Binding-site contacts:
Ligand atom C8 contacts residue LYS469 of chain 1.A at 3.7 Å.
Ligand atom C5 contacts residue ASN485 of chain 1.A at 3.7 Å.
Ligand atom O7 contacts residue GLU482 of chain 1.A at 4.2 Å.
Ligand atom C8 contacts residue ARG465 of chain 1.A at 3.9 Å.
Ligand atom O7 contacts residue ARG465 of chain 1.A at 3.6 Å.
Ligand atom O7 contacts residue ASN485 of chain 1.A at 3.4 Å (h-bond).
Ligand atom N2 contacts residue GLU482 of chain 1.A at 4.5 Å.
Ligand atom O7 contacts residue SER466 of chain 1.A at 4.2 Å.
Ligand atom C3 contacts residue ASN485 of chain 1.A at 3.8 Å.
Ligand atom O3 contacts residue ARG465 of chain 1.A at 3.5 Å.
Ligand atom N2 contacts residue ARG465 of chain 1.A at 4.4 Å.
Ligand atom C7 contacts residue ARG465 of chain 1.A at 3.9 Å.
Ligand atom O5 contacts residue ASN485 of chain 1.A at 2.4 Å (h-bond).
Ligand atom C7 contacts residue GLU482 of chain 1.A at 4.0 Å.
Ligand atom C4 contacts residue ASN485 of chain 1.A at 4.2 Å.
Ligand atom C7 contacts residue ASN485 of chain 1.A at 3.3 Å.
Ligand atom C1 contacts residue ASN485 of chain 1.A at 1.4 Å.
Ligand atom C8 contacts residue GLU482 of chain 1.A at 3.8 Å.
Ligand atom C2 contacts residue ASN485 of chain 1.A at 2.4 Å.
Ligand atom N2 contacts residue ASN485 of chain 1.A at 2.8 Å (h-bond).

Sequence of chain 1.A:
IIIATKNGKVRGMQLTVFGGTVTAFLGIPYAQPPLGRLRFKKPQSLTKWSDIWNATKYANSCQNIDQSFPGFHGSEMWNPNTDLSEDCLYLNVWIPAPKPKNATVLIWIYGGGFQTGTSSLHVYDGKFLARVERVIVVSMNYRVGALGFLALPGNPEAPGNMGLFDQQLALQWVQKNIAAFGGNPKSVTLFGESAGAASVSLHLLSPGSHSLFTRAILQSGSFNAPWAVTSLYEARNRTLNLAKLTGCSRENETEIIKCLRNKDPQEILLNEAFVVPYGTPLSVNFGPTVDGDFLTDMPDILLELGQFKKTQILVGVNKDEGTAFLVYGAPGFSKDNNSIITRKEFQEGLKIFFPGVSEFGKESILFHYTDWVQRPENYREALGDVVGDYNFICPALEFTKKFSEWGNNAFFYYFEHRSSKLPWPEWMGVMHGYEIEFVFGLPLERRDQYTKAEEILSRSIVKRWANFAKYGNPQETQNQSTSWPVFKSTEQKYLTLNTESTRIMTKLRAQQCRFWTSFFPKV

A protein and the small-molecule ligand that binds it are described below.
Small molecule (SMILES): CC(=O)N[C@@H]1[C@@H](O)[C@H](O)[C@@H](CO)O[C@H]1O